Binding-site contacts:
Ligand atom C19 contacts residue LEU375 of chain 1.A at 3.7 Å (hydrophobic).
Ligand atom C1 contacts residue PHE361 of chain 1.A at 3.9 Å (hydrophobic).
Ligand atom C2 contacts residue HIS370 of chain 1.A at 4.3 Å.
Ligand atom C3 contacts residue OLA1 of chain 1.H at 4.5 Å.
Ligand atom C2 contacts residue SER369 of chain 1.A at 3.1 Å.
Ligand atom C27 contacts residue PRO354 of chain 1.A at 4.3 Å (hydrophobic).
Ligand atom C12 contacts residue ILE358 of chain 1.A at 4.0 Å (hydrophobic).
Ligand atom C18 contacts residue LEU375 of chain 1.A at 4.1 Å (hydrophobic).
Ligand atom C9 contacts residue PHE361 of chain 1.A at 4.2 Å (hydrophobic).
Ligand atom C22 contacts residue ILE357 of chain 1.A at 4.3 Å (hydrophobic).
Ligand atom C26 contacts residue LEU353 of chain 1.A at 3.8 Å (hydrophobic).
Ligand atom O1 contacts residue CYS368 of chain 1.A at 3.6 Å.
Ligand atom C4 contacts residue OLA1 of chain 1.H at 3.7 Å.
Ligand atom C17 contacts residue ILE357 of chain 1.A at 4.5 Å (hydrophobic).
Ligand atom C12 contacts residue PHE361 of chain 1.A at 4.1 Å (hydrophobic).
Ligand atom C11 contacts residue PHE361 of chain 1.A at 4.2 Å (hydrophobic).
Ligand atom C2 contacts residue ALA371 of chain 1.A at 3.8 Å (hydrophobic).
Ligand atom C23 contacts residue ILE357 of chain 1.A at 4.4 Å (hydrophobic).
Ligand atom C11 contacts residue ILE358 of chain 1.A at 4.0 Å (hydrophobic).
Ligand atom C21 contacts residue PRO354 of chain 1.A at 3.7 Å (hydrophobic).
Ligand atom O1 contacts residue OLA1 of chain 1.H at 4.1 Å.
Ligand atom C24 contacts residue ILE357 of chain 1.A at 4.3 Å (hydrophobic).
Ligand atom C3 contacts residue SER369 of chain 1.A at 3.4 Å.
Ligand atom C19 contacts residue ALA371 of chain 1.A at 4.4 Å (hydrophobic).
Ligand atom C15 contacts residue OLA1 of chain 1.H at 4.5 Å.
Ligand atom C23 contacts residue PRO354 of chain 1.A at 4.3 Å (hydrophobic).
Ligand atom C19 contacts residue OLA1 of chain 1.H at 4.0 Å.
Ligand atom C11 contacts residue LEU375 of chain 1.A at 4.3 Å (hydrophobic).
Ligand atom C27 contacts residue LEU350 of chain 1.A at 4.0 Å (hydrophobic).
Ligand atom C3 contacts residue CYS368 of chain 1.A at 4.1 Å (hydrophobic).
Ligand atom C21 contacts residue ILE357 of chain 1.A at 4.0 Å (hydrophobic).
Ligand atom C26 contacts residue PRO354 of chain 1.A at 4.2 Å (hydrophobic).
Ligand atom C18 contacts residue OLA1 of chain 1.H at 3.6 Å.
Ligand atom C12 contacts residue ILE357 of chain 1.A at 4.1 Å (hydrophobic).
Ligand atom C26 contacts residue ILE357 of chain 1.A at 4.2 Å (hydrophobic).
Ligand atom O1 contacts residue SER369 of chain 1.A at 2.6 Å (h-bond).

Sequence of chain 1.A:
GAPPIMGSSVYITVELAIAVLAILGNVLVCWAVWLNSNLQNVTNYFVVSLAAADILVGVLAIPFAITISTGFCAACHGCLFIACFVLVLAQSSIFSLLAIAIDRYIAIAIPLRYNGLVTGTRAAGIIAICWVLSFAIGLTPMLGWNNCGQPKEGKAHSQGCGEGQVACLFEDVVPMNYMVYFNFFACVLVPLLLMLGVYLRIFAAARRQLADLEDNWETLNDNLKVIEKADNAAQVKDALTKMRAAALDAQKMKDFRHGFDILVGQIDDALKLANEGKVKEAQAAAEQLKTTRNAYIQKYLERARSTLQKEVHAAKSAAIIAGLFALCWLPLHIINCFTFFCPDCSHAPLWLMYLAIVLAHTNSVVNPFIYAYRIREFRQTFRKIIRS

This small molecule binds to this protein.
Small molecule (SMILES): CC(C)CCC[C@@H](C)[C@H]1CC[C@H]2[C@@H]3CC=C4C[C@@H](O)CC[C@]4(C)[C@H]3CC[C@]12C